This protein binds this small molecule.
Small molecule (SMILES): C[C@H](N)C(=O)N[C@@H](CC1=c2ccccc2=NC1)C(=O)N[C@@H](CO)C(=O)N[C@@H](Cc1cnc[nH]1)C(=O)N1CCC[C@H]1C(=O)N[C@@H](CCC(N)=O)C(=O)N[C@@H](Cc1ccccc1)C(=O)N[C@@H](CCC(=O)O)C(=O)N[C@@H](CCCCN)C(N)=O

Binding-site contacts:
Ligand atom OE2 contacts residue ARG35 of chain 1.A at 3.1 Å (salt-bridge).
Ligand atom N contacts residue TYR107 of chain 3.A at 3.8 Å.
Ligand atom NE2 contacts residue LEU98 of chain 1.A at 3.6 Å.
Ligand atom CB contacts residue TRP67 of chain 1.A at 3.8 Å (hydrophobic).
Ligand atom C contacts residue THR33 of chain 1.A at 3.7 Å.
Ligand atom CA contacts residue TYR107 of chain 3.A at 3.5 Å (hydrophobic).
Ligand atom OE1 contacts residue THR33 of chain 1.A at 3.8 Å.
Ligand atom CB contacts residue LEU110 of chain 1.A at 3.4 Å (hydrophobic).
Ligand atom CB contacts residue TYR107 of chain 3.A at 3.8 Å (hydrophobic).
Ligand atom CE1 contacts residue TRP96 of chain 1.A at 3.7 Å (hydrophobic).
Ligand atom CE2 contacts residue LEU98 of chain 1.A at 3.6 Å (hydrophobic).
Ligand atom OE2 contacts residue THR33 of chain 1.A at 2.4 Å (h-bond).
Ligand atom CE2 contacts residue TYR107 of chain 3.A at 3.6 Å (hydrophobic).
Ligand atom CE1 contacts residue TRP67 of chain 1.A at 3.4 Å (hydrophobic).
Ligand atom O contacts residue ALA34 of chain 1.A at 3.3 Å.
Ligand atom CD2 contacts residue TYR107 of chain 3.A at 3.7 Å (hydrophobic).
Ligand atom CZ contacts residue TRP96 of chain 1.A at 3.6 Å (hydrophobic).
Ligand atom CD contacts residue THR78 of chain 1.A at 3.7 Å.
Ligand atom OE1 contacts residue TRP67 of chain 1.A at 3.6 Å.
Ligand atom CG contacts residue TYR107 of chain 3.A at 3.8 Å (hydrophobic).
Ligand atom NE2 contacts residue TRP96 of chain 1.A at 3.4 Å.
Ligand atom CD2 contacts residue SER76 of chain 1.A at 3.6 Å.
Ligand atom O contacts residue ARG35 of chain 1.A at 3.3 Å.
Ligand atom OE2 contacts residue ALA34 of chain 1.A at 3.7 Å.
Ligand atom CB contacts residue PGE1 of chain 3.E at 3.3 Å.
Ligand atom CG contacts residue TYR42 of chain 1.A at 3.6 Å (hydrophobic).
Ligand atom CD contacts residue ARG35 of chain 1.A at 3.4 Å.
Ligand atom NE2 contacts residue TRP67 of chain 1.A at 3.5 Å.
Ligand atom NE2 contacts residue SER76 of chain 1.A at 2.9 Å (h-bond).
Ligand atom OE1 contacts residue THR78 of chain 1.A at 2.6 Å (h-bond).
Ligand atom OE1 contacts residue ARG35 of chain 1.A at 3.5 Å.
Ligand atom CB contacts residue TYR42 of chain 1.A at 3.7 Å (hydrophobic).
Ligand atom OE1 contacts residue ARG72 of chain 1.A at 3.3 Å (salt-bridge).
Ligand atom CZ contacts residue TYR107 of chain 3.A at 3.8 Å (hydrophobic).
Ligand atom CB contacts residue TYR107 of chain 3.A at 3.4 Å (hydrophobic).
Ligand atom O contacts residue THR33 of chain 1.A at 3.2 Å.
Ligand atom OE1 contacts residue LEU98 of chain 1.A at 3.6 Å.
Ligand atom CD contacts residue THR33 of chain 1.A at 3.1 Å.
Ligand atom N contacts residue PGE1 of chain 3.E at 3.7 Å.
Ligand atom OE2 contacts residue SER40 of chain 1.A at 3.4 Å (h-bond).

Sequence of chain 3.A:
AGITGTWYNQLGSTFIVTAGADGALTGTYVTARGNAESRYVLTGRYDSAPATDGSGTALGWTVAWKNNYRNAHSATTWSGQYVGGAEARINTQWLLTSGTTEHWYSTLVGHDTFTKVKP

Sequence of chain 1.A:
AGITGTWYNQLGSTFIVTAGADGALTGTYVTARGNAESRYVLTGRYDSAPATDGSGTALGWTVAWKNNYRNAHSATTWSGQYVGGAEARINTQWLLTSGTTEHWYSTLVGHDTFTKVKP